Sequence of chain 7.C:
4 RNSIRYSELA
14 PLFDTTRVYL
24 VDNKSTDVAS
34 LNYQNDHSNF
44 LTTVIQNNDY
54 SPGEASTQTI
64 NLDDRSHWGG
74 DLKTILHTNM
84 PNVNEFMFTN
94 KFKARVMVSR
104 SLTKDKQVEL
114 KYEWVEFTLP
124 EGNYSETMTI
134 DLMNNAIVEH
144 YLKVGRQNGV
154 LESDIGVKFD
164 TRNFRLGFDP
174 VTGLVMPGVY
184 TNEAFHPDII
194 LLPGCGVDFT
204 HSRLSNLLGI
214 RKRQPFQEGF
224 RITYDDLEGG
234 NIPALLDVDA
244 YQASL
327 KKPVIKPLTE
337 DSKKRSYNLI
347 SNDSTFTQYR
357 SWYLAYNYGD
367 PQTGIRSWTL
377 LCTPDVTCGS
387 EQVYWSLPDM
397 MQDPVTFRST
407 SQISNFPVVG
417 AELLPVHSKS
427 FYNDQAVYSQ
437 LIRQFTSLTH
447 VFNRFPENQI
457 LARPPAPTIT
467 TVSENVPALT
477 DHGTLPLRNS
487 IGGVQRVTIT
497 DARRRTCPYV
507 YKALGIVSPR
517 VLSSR

Sequence of chain 7.D:
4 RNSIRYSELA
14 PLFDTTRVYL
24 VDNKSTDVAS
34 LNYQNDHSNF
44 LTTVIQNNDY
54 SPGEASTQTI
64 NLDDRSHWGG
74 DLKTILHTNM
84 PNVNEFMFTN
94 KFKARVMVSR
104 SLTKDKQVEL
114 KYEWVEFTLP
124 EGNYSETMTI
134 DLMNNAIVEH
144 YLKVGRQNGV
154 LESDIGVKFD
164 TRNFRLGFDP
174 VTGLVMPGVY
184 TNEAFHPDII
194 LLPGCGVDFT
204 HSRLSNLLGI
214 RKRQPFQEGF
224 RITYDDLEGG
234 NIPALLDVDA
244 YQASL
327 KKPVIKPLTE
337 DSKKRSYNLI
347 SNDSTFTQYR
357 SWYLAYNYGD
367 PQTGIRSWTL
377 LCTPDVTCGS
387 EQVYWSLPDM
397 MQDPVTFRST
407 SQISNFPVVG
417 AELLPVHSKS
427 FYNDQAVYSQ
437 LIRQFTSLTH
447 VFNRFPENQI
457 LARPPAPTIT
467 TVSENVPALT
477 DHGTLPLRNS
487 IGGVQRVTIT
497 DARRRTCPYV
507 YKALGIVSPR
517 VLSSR

The protein below binds the small molecule below.
Small molecule (SMILES): CC(C)[C@H](NC(=O)[C@@H]1CCCN1C(=O)[C@H](CC(N)=O)NC(=O)[C@H](Cc1ccccc1)NC(=O)[C@@H](N)[C@@H](C)O)C(=O)N[C@@H](Cc1ccc(O)cc1)C(=O)N1CCC[C@H]1C(=O)N[C@@H](Cc1ccc(O)cc1)C(=O)N[C@@H](CC(=O)O)C(=O)N[C@H](C=O)[C@@H](C)O

Binding-site contacts:
Ligand atom CE2 contacts residue MET179 of chain 7.D at 3.7 Å (hydrophobic).
Ligand atom CG2 contacts residue GLU155 of chain 7.C at 3.7 Å.
Ligand atom C contacts residue HIS446 of chain 7.C at 3.4 Å.
Ligand atom OH contacts residue LEU239 of chain 7.D at 3.7 Å.
Ligand atom C contacts residue ARG149 of chain 7.C at 3.8 Å.
Ligand atom CE1 contacts residue ARG149 of chain 7.C at 3.6 Å.
Ligand atom CZ contacts residue HIS446 of chain 7.C at 3.7 Å.
Ligand atom CE2 contacts residue HIS446 of chain 7.C at 3.5 Å.
Ligand atom CD1 contacts residue PRO180 of chain 7.D at 3.4 Å (hydrophobic).
Ligand atom CA contacts residue LYS339 of chain 7.C at 3.1 Å.
Ligand atom OH contacts residue MET179 of chain 7.D at 3.4 Å (h-bond).
Ligand atom O contacts residue ARG149 of chain 7.C at 2.6 Å (salt-bridge).
Ligand atom CE1 contacts residue PRO180 of chain 7.D at 3.1 Å (hydrophobic).
Ligand atom CZ contacts residue ARG149 of chain 7.C at 3.8 Å.
Ligand atom CG contacts residue ARG450 of chain 7.C at 3.5 Å.
Ligand atom CG2 contacts residue LEU145 of chain 7.C at 3.8 Å (hydrophobic).
Ligand atom CG1 contacts residue ARG450 of chain 7.C at 3.4 Å.
Ligand atom CE1 contacts residue THR445 of chain 7.C at 3.3 Å.
Ligand atom CG contacts residue PRO452 of chain 7.C at 3.5 Å (hydrophobic).
Ligand atom CG contacts residue LYS339 of chain 7.C at 3.8 Å.
Ligand atom CZ contacts residue THR445 of chain 7.C at 3.4 Å.
Ligand atom CB contacts residue ARG450 of chain 7.C at 3.6 Å.
Ligand atom O contacts residue ARG450 of chain 7.C at 3.3 Å (salt-bridge).
Ligand atom CD contacts residue ARG450 of chain 7.C at 2.9 Å.
Ligand atom ND2 contacts residue GLU155 of chain 7.C at 3.1 Å (salt-bridge).
Ligand atom OH contacts residue HIS446 of chain 7.C at 3.1 Å (h-bond).
Ligand atom OD1 contacts residue LYS339 of chain 7.C at 2.9 Å (salt-bridge).
Ligand atom CG1 contacts residue PHE451 of chain 7.C at 3.4 Å (hydrophobic).
Ligand atom OD1 contacts residue GLU155 of chain 7.C at 3.8 Å.
Ligand atom CB contacts residue PRO452 of chain 7.C at 3.9 Å (hydrophobic).
Ligand atom CG contacts residue TYR244 of chain 7.D at 3.1 Å (hydrophobic).
Ligand atom CG contacts residue GLU155 of chain 7.C at 3.8 Å.
Ligand atom OD2 contacts residue LYS339 of chain 7.C at 3.6 Å.
Ligand atom CZ contacts residue ASP172 of chain 7.D at 3.8 Å.
Ligand atom CB contacts residue GLN245 of chain 7.D at 3.6 Å.
Ligand atom CG1 contacts residue GLU155 of chain 7.C at 3.8 Å.
Ligand atom CZ contacts residue THR175 of chain 7.D at 3.9 Å.
Ligand atom OH contacts residue THR445 of chain 7.C at 3.2 Å.
Ligand atom CB contacts residue LYS339 of chain 7.C at 2.9 Å.
Ligand atom O contacts residue HIS446 of chain 7.C at 2.8 Å.